Binding-site contacts:
Ligand atom O3 contacts residue LYS156 of chain 6.B at 3.0 Å.
Ligand atom OAH contacts residue ASP3 of chain 6.B at 4.0 Å.
Ligand atom O3 contacts residue ARG157 of chain 6.B at 3.3 Å (salt-bridge).
Ligand atom O6B contacts residue LEU62 of chain 6.B at 4.0 Å.
Ligand atom O3 contacts residue ALA158 of chain 6.B at 3.0 Å (h-bond).
Ligand atom C6 contacts residue SER93 of chain 6.B at 4.0 Å.
Ligand atom O6A contacts residue SER93 of chain 6.B at 3.2 Å.
Ligand atom O6A contacts residue HIS155 of chain 6.B at 3.8 Å.
Ligand atom O6B contacts residue ARG157 of chain 6.B at 3.3 Å (salt-bridge).
Ligand atom OBI contacts residue LYS156 of chain 6.B at 4.0 Å.
Ligand atom O5 contacts residue ARG157 of chain 6.B at 3.8 Å.
Ligand atom O6B contacts residue LYS156 of chain 6.B at 3.3 Å.
Ligand atom C5 contacts residue LEU62 of chain 6.B at 3.8 Å (hydrophobic).
Ligand atom O5B contacts residue LYS156 of chain 6.B at 3.3 Å.
Ligand atom C3 contacts residue LYS156 of chain 6.B at 4.0 Å.
Ligand atom O4 contacts residue HIS155 of chain 6.B at 3.5 Å (h-bond).
Ligand atom OAH contacts residue THR4 of chain 6.B at 3.7 Å.
Ligand atom C6 contacts residue HIS94 of chain 6.B at 3.9 Å.
Ligand atom C3 contacts residue ARG157 of chain 6.B at 3.7 Å.
Ligand atom O4 contacts residue LYS156 of chain 6.B at 3.5 Å.
Ligand atom OAF contacts residue ARG157 of chain 6.B at 2.8 Å (salt-bridge).
Ligand atom SAG contacts residue THR4 of chain 6.B at 3.9 Å.
Ligand atom C3 contacts residue ALA158 of chain 6.B at 4.0 Å (hydrophobic).
Ligand atom C4 contacts residue LYS156 of chain 6.B at 4.0 Å.
Ligand atom O5 contacts residue LYS156 of chain 6.B at 3.4 Å.
Ligand atom O6A contacts residue HIS94 of chain 6.B at 3.2 Å (h-bond).
Ligand atom C6 contacts residue HIS155 of chain 6.B at 3.4 Å.
Ligand atom O6B contacts residue HIS94 of chain 6.B at 4.0 Å.
Ligand atom OAH contacts residue ARG157 of chain 6.B at 3.1 Å (salt-bridge).
Ligand atom O4 contacts residue SER93 of chain 6.B at 3.0 Å (h-bond).
Ligand atom OAF contacts residue THR4 of chain 6.B at 2.9 Å (h-bond).
Ligand atom O6B contacts residue HIS155 of chain 6.B at 3.3 Å (h-bond).
Ligand atom C6 contacts residue LEU62 of chain 6.B at 3.5 Å (hydrophobic).
Ligand atom C2 contacts residue ALA158 of chain 6.B at 3.7 Å (hydrophobic).
Ligand atom C5 contacts residue HIS155 of chain 6.B at 4.0 Å.
Ligand atom O6A contacts residue LEU62 of chain 6.B at 3.4 Å.
Ligand atom O5 contacts residue HIS155 of chain 6.B at 3.6 Å.
Ligand atom OAH contacts residue LEU2 of chain 6.B at 2.8 Å (h-bond).
Ligand atom SAG contacts residue ARG157 of chain 6.B at 3.6 Å (salt-bridge).
Ligand atom OAF contacts residue ALA158 of chain 6.B at 3.3 Å.

Sequence of chain 6.B:
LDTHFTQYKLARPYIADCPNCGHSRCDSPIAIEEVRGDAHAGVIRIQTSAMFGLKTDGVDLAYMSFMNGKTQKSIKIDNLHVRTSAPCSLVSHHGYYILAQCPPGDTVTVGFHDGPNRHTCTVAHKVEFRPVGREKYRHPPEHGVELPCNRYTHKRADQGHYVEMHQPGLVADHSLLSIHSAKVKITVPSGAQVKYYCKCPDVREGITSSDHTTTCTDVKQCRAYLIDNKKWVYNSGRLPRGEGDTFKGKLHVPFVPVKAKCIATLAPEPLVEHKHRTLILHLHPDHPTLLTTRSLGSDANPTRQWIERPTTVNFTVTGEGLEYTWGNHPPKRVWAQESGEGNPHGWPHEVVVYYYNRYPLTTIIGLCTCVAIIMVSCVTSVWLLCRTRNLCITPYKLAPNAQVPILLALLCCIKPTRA

This small molecule binds to this protein.
Small molecule (SMILES): O=C(O)[C@@H]1O[C@H](O[C@H]2[C@@H](OS(=O)(=O)O)O[C@@H](O)[C@H](NS(=O)(=O)O)[C@H]2O)[C@@H](OS(=O)(=O)O)[C@H](O)[C@@H]1O